This small molecule binds to this protein.
Small molecule (SMILES): N[C@@H](Cc1ccc(O)cc1)C(=O)O

Binding-site contacts:
Ligand atom N contacts residue ALA257 of chain 2.B at 4.3 Å.
Ligand atom OH contacts residue LEU18 of chain 2.B at 4.1 Å.
Ligand atom CD1 contacts residue ARG23 of chain 2.B at 3.6 Å.
Ligand atom CD2 contacts residue LEU18 of chain 2.B at 3.9 Å (hydrophobic).
Ligand atom OH contacts residue LEU261 of chain 2.B at 4.1 Å.
Ligand atom O contacts residue ARG256 of chain 2.B at 2.6 Å (salt-bridge).
Ligand atom OXT contacts residue LEU26 of chain 2.B at 4.0 Å.
Ligand atom CD2 contacts residue LEU259 of chain 2.B at 3.8 Å (hydrophobic).
Ligand atom C contacts residue GLU53 of chain 2.B at 3.6 Å.
Ligand atom CZ contacts residue PRO16 of chain 2.B at 3.3 Å (hydrophobic).
Ligand atom CB contacts residue LEU26 of chain 2.B at 3.7 Å (hydrophobic).
Ligand atom CE1 contacts residue PRO16 of chain 2.B at 3.2 Å (hydrophobic).
Ligand atom O contacts residue ARG49 of chain 2.B at 4.2 Å.
Ligand atom CB contacts residue LEU18 of chain 2.B at 4.1 Å (hydrophobic).
Ligand atom N contacts residue ARG256 of chain 2.B at 3.2 Å (salt-bridge).
Ligand atom C contacts residue LEU26 of chain 2.B at 4.2 Å (hydrophobic).
Ligand atom OH contacts residue PRO16 of chain 2.B at 2.6 Å (h-bond).
Ligand atom CB contacts residue ARG23 of chain 2.B at 3.8 Å.
Ligand atom CB contacts residue ARG256 of chain 2.B at 4.3 Å.
Ligand atom CD1 contacts residue LEU18 of chain 2.B at 3.5 Å (hydrophobic).
Ligand atom CG contacts residue ARG23 of chain 2.B at 4.1 Å.
Ligand atom CA contacts residue ARG256 of chain 2.B at 4.1 Å.
Ligand atom OH contacts residue LEU15 of chain 2.B at 3.4 Å.
Ligand atom OXT contacts residue ARG23 of chain 2.B at 3.1 Å (salt-bridge).
Ligand atom CD2 contacts residue LEU271 of chain 2.B at 4.2 Å (hydrophobic).
Ligand atom CZ contacts residue LEU15 of chain 2.B at 3.6 Å (hydrophobic).
Ligand atom CG contacts residue LEU18 of chain 2.B at 3.9 Å (hydrophobic).
Ligand atom O contacts residue GLU53 of chain 2.B at 3.8 Å.
Ligand atom C contacts residue ARG256 of chain 2.B at 3.6 Å.
Ligand atom CE2 contacts residue LEU18 of chain 2.B at 3.7 Å (hydrophobic).
Ligand atom CA contacts residue GLU53 of chain 2.B at 3.2 Å.
Ligand atom OXT contacts residue ARG256 of chain 2.B at 3.0 Å (salt-bridge).
Ligand atom CE2 contacts residue LEU259 of chain 2.B at 3.9 Å (hydrophobic).
Ligand atom C contacts residue ARG23 of chain 2.B at 4.1 Å.
Ligand atom CE1 contacts residue LEU18 of chain 2.B at 3.6 Å (hydrophobic).
Ligand atom CZ contacts residue LEU18 of chain 2.B at 3.6 Å (hydrophobic).
Ligand atom N contacts residue GLU53 of chain 2.B at 2.5 Å (salt-bridge).
Ligand atom CE1 contacts residue LEU15 of chain 2.B at 3.6 Å (hydrophobic).
Ligand atom CA contacts residue ARG23 of chain 2.B at 3.9 Å.
Ligand atom CE2 contacts residue LEU15 of chain 2.B at 4.1 Å (hydrophobic).

Sequence of chain 2.B:
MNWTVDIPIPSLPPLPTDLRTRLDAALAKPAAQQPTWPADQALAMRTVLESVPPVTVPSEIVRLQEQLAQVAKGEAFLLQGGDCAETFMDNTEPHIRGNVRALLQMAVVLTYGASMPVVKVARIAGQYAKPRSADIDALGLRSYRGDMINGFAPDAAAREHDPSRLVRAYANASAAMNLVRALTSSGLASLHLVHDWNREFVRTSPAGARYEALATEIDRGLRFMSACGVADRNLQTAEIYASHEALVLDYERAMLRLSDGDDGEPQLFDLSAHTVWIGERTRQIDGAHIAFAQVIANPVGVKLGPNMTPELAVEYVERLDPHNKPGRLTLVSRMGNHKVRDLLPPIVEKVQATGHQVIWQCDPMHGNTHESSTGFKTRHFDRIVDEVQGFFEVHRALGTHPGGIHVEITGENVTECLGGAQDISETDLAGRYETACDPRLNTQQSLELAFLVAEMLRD